Sequence of chain 1.B:
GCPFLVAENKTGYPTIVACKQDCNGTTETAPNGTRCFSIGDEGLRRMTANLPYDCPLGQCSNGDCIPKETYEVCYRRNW

This protein binds this small molecule.
Small molecule (SMILES): CC(=O)N[C@@H]1[C@@H](O)[C@H](O)[C@@H](CO)O[C@H]1O

Binding-site contacts:
Ligand atom C1 contacts residue THR21 of chain 1.B at 4.0 Å.
Ligand atom O5 contacts residue ASN19 of chain 1.B at 2.4 Å (h-bond).
Ligand atom O6 contacts residue THR21 of chain 1.B at 4.4 Å.
Ligand atom C1 contacts residue ASN19 of chain 1.B at 1.5 Å.
Ligand atom C6 contacts residue ASN19 of chain 1.B at 4.3 Å.
Ligand atom C4 contacts residue ASN19 of chain 1.B at 4.4 Å.
Ligand atom N2 contacts residue TYR23 of chain 1.B at 3.9 Å.
Ligand atom C2 contacts residue TYR23 of chain 1.B at 4.1 Å (hydrophobic).
Ligand atom C5 contacts residue ASN19 of chain 1.B at 3.4 Å.
Ligand atom C7 contacts residue TYR23 of chain 1.B at 4.5 Å (hydrophobic).
Ligand atom O5 contacts residue THR21 of chain 1.B at 3.9 Å.
Ligand atom O7 contacts residue TYR23 of chain 1.B at 4.0 Å.
Ligand atom C3 contacts residue ASN19 of chain 1.B at 4.2 Å.
Ligand atom N2 contacts residue ASN19 of chain 1.B at 3.6 Å.
Ligand atom C2 contacts residue ASN19 of chain 1.B at 3.0 Å.
Ligand atom C2 contacts residue THR21 of chain 1.B at 4.3 Å.
Ligand atom O6 contacts residue LYS20 of chain 1.B at 4.2 Å.
Ligand atom C1 contacts residue TYR23 of chain 1.B at 3.7 Å (hydrophobic).